Sequence of chain 1.A:
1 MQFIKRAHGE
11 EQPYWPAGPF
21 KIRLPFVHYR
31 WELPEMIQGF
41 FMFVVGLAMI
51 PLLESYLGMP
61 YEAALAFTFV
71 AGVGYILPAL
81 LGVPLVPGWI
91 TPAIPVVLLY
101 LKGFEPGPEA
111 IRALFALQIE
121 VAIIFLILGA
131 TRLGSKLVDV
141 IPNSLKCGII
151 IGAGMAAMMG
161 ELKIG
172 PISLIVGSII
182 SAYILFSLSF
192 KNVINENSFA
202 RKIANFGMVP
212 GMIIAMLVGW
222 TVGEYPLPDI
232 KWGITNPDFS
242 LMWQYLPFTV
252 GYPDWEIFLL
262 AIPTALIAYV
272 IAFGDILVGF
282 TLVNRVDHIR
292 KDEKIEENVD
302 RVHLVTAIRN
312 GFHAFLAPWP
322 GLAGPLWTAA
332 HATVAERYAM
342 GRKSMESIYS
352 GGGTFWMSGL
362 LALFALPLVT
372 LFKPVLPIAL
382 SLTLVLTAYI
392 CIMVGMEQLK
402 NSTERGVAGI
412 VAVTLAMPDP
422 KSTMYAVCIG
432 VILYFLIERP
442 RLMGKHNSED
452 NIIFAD

Binding-site contacts:
Ligand atom N1 contacts residue THR388 of chain 1.A at 3.0 Å (h-bond).
Ligand atom N9 contacts residue GLY88 of chain 1.A at 3.8 Å.
Ligand atom C2 contacts residue TRP89 of chain 1.A at 3.0 Å (hydrophobic).
Ligand atom C2 contacts residue THR329 of chain 1.A at 3.8 Å.
Ligand atom C2 contacts residue THR91 of chain 1.A at 2.9 Å.
Ligand atom C6 contacts residue THR329 of chain 1.A at 3.2 Å.
Ligand atom C6 contacts residue THR91 of chain 1.A at 3.6 Å.
Ligand atom C2 contacts residue ASP276 of chain 1.A at 3.8 Å.
Ligand atom N9 contacts residue THR91 of chain 1.A at 3.4 Å (h-bond).
Ligand atom C2 contacts residue LEU327 of chain 1.A at 2.8 Å (hydrophobic).
Ligand atom N2 contacts residue THR91 of chain 1.A at 3.6 Å (h-bond).
Ligand atom O6 contacts residue THR329 of chain 1.A at 3.1 Å (h-bond).
Ligand atom N9 contacts residue TRP89 of chain 1.A at 2.9 Å (h-bond).
Ligand atom C6 contacts residue THR384 of chain 1.A at 3.5 Å.
Ligand atom N2 contacts residue LEU327 of chain 1.A at 2.8 Å (h-bond).
Ligand atom C5 contacts residue THR91 of chain 1.A at 3.3 Å.
Ligand atom N2 contacts residue THR329 of chain 1.A at 3.8 Å.
Ligand atom C6 contacts residue THR388 of chain 1.A at 2.8 Å.
Ligand atom O6 contacts residue THR384 of chain 1.A at 3.3 Å (h-bond).
Ligand atom C8 contacts residue TRP89 of chain 1.A at 3.6 Å (hydrophobic).
Ligand atom C5 contacts residue THR384 of chain 1.A at 3.0 Å.
Ligand atom C4 contacts residue THR91 of chain 1.A at 2.7 Å.
Ligand atom N3 contacts residue THR91 of chain 1.A at 2.5 Å (h-bond).
Ligand atom N3 contacts residue LEU327 of chain 1.A at 3.0 Å (h-bond).
Ligand atom C8 contacts residue THR384 of chain 1.A at 3.4 Å.
Ligand atom N2 contacts residue TRP89 of chain 1.A at 2.8 Å (h-bond).
Ligand atom C8 contacts residue TRP328 of chain 1.A at 3.8 Å (hydrophobic).
Ligand atom O6 contacts residue TRP328 of chain 1.A at 3.4 Å.
Ligand atom C4 contacts residue TRP89 of chain 1.A at 3.2 Å (hydrophobic).
Ligand atom N1 contacts residue THR329 of chain 1.A at 3.0 Å (h-bond).
Ligand atom C6 contacts residue TRP328 of chain 1.A at 3.5 Å (hydrophobic).
Ligand atom C5 contacts residue TRP328 of chain 1.A at 3.2 Å (hydrophobic).
Ligand atom N7 contacts residue TRP328 of chain 1.A at 3.0 Å.
Ligand atom C4 contacts residue TRP328 of chain 1.A at 3.8 Å (hydrophobic).
Ligand atom N7 contacts residue THR384 of chain 1.A at 2.4 Å (h-bond).
Ligand atom N1 contacts residue LEU327 of chain 1.A at 3.5 Å (h-bond).
Ligand atom N1 contacts residue THR91 of chain 1.A at 3.4 Å (h-bond).
Ligand atom N3 contacts residue TRP89 of chain 1.A at 2.5 Å (h-bond).
Ligand atom N2 contacts residue ASP276 of chain 1.A at 2.5 Å (salt-bridge).
Ligand atom O6 contacts residue THR388 of chain 1.A at 2.2 Å (h-bond).

The small molecule below binds the protein below.
Small molecule (SMILES): Nc1nc2[nH]cnc2c(=O)[nH]1